Binding-site contacts:
Ligand atom C1 contacts residue ILE287 of chain 1.A at 4.4 Å (hydrophobic).
Ligand atom C4 contacts residue ARG405 of chain 1.A at 4.3 Å.
Ligand atom C2 contacts residue ASN266 of chain 1.A at 4.3 Å.
Ligand atom O6 contacts residue GLU285 of chain 1.A at 3.9 Å.
Ligand atom O6 contacts residue ILE286 of chain 1.A at 4.0 Å.
Ligand atom O6 contacts residue THR268 of chain 1.A at 3.1 Å (h-bond).
Ligand atom C5 contacts residue ILE287 of chain 1.A at 4.5 Å (hydrophobic).
Ligand atom C6 contacts residue ASN267 of chain 1.A at 2.9 Å.
Ligand atom O4 contacts residue GLY406 of chain 1.A at 3.8 Å.
Ligand atom O5 contacts residue ILE287 of chain 1.A at 3.5 Å.
Ligand atom O3 contacts residue ARG405 of chain 1.A at 4.3 Å.
Ligand atom C3 contacts residue ASN266 of chain 1.A at 4.3 Å.
Ligand atom C6 contacts residue ILE287 of chain 1.A at 4.2 Å (hydrophobic).
Ligand atom C4 contacts residue ASN267 of chain 1.A at 4.0 Å.
Ligand atom O5 contacts residue ASN266 of chain 1.A at 2.7 Å (h-bond).
Ligand atom C5 contacts residue ASN267 of chain 1.A at 3.4 Å.
Ligand atom O4 contacts residue ARG405 of chain 1.A at 3.1 Å (salt-bridge).
Ligand atom C5 contacts residue ASN266 of chain 1.A at 3.0 Å.
Ligand atom C3 contacts residue ARG405 of chain 1.A at 4.3 Å.
Ligand atom C6 contacts residue ASN266 of chain 1.A at 2.9 Å.
Ligand atom O6 contacts residue ILE287 of chain 1.A at 3.9 Å.
Ligand atom O4 contacts residue ASN267 of chain 1.A at 3.3 Å (h-bond).
Ligand atom O6 contacts residue ASN267 of chain 1.A at 3.0 Å (h-bond).
Ligand atom C4 contacts residue ASN266 of chain 1.A at 4.2 Å.
Ligand atom C6 contacts residue THR268 of chain 1.A at 3.8 Å.
Ligand atom O6 contacts residue ASN266 of chain 1.A at 2.0 Å (h-bond).
Ligand atom C1 contacts residue ASN266 of chain 1.A at 3.1 Å.

This protein binds this small molecule.
Small molecule (SMILES): CC(=O)N[C@@H]1[C@@H](O)[C@H](O)[C@@H](CO)O[C@H]1O

Sequence of chain 1.A:
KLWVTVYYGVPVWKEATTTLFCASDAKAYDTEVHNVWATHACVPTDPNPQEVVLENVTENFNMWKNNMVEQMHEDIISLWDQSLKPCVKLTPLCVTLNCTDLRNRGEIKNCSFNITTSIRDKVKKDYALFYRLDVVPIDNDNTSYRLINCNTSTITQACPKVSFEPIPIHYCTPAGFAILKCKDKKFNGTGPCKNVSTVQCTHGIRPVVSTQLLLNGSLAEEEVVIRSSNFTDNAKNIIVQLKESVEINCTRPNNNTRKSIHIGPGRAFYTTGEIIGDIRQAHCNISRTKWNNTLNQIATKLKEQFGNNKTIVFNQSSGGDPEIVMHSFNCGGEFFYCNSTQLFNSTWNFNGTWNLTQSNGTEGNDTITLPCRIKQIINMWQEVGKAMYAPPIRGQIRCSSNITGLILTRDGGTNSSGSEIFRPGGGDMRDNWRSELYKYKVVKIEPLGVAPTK